Sequence of chain 8.C:
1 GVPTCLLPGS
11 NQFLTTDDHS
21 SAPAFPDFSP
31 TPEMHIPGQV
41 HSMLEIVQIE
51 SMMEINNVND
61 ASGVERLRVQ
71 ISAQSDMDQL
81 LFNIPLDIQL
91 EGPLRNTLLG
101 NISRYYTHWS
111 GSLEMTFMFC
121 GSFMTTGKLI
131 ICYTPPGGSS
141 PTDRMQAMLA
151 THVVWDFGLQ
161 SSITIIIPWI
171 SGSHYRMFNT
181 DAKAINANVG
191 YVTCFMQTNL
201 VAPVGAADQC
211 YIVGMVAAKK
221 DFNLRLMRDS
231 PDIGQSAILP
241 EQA

Binding-site contacts:
Ligand atom CM4 contacts residue PRO173 of chain 8.A at 3.7 Å (hydrophobic).
Ligand atom C6B contacts residue ILE123 of chain 8.A at 3.8 Å (hydrophobic).
Ligand atom C5B contacts residue ILE123 of chain 8.A at 3.7 Å (hydrophobic).
Ligand atom O1A contacts residue LEU226 of chain 8.A at 3.6 Å.
Ligand atom CM3 contacts residue THR101 of chain 8.A at 3.8 Å.
Ligand atom N3A contacts residue TYR151 of chain 8.A at 3.6 Å.
Ligand atom CM6 contacts residue TRP97 of chain 8.A at 3.6 Å (hydrophobic).
Ligand atom C3 contacts residue THR101 of chain 8.A at 3.8 Å.
Ligand atom N2 contacts residue TYR197 of chain 8.A at 3.4 Å.
Ligand atom F2 contacts residue SER174 of chain 8.A at 3.7 Å.
Ligand atom C2B contacts residue ILE188 of chain 8.A at 3.7 Å (hydrophobic).
Ligand atom F3 contacts residue MET150 of chain 8.A at 3.8 Å.
Ligand atom C3B contacts residue ILE188 of chain 8.A at 3.5 Å (hydrophobic).
Ligand atom F2 contacts residue VAL175 of chain 8.A at 3.2 Å.
Ligand atom N2 contacts residue PHE119 of chain 8.A at 3.5 Å.
Ligand atom F3 contacts residue SER174 of chain 8.A at 3.8 Å.
Ligand atom C3A contacts residue LEU186 of chain 8.A at 3.8 Å (hydrophobic).
Ligand atom F3 contacts residue ALA149 of chain 8.A at 3.6 Å.
Ligand atom O1B contacts residue LEU99 of chain 8.A at 3.6 Å.
Ligand atom O1 contacts residue PHE119 of chain 8.A at 3.5 Å.
Ligand atom C1B contacts residue LEU99 of chain 8.A at 3.6 Å (hydrophobic).
Ligand atom C2B contacts residue LEU99 of chain 8.A at 3.4 Å (hydrophobic).
Ligand atom F3 contacts residue PRO173 of chain 8.A at 2.6 Å.
Ligand atom F1 contacts residue LEU186 of chain 8.A at 3.1 Å.
Ligand atom F2 contacts residue ALA149 of chain 8.A at 2.5 Å.
Ligand atom N1A contacts residue LEU226 of chain 8.A at 3.6 Å.
Ligand atom CM2 contacts residue ILE188 of chain 8.A at 3.6 Å (hydrophobic).
Ligand atom CM2 contacts residue MET191 of chain 8.A at 3.4 Å (hydrophobic).
Ligand atom F3 contacts residue TYR151 of chain 8.A at 2.9 Å.
Ligand atom C3A contacts residue LEU226 of chain 8.A at 3.8 Å (hydrophobic).
Ligand atom C3C contacts residue THR121 of chain 8.A at 3.7 Å.
Ligand atom CM6 contacts residue ILE123 of chain 8.A at 3.8 Å (hydrophobic).
Ligand atom C6B contacts residue LEU99 of chain 8.A at 3.9 Å (hydrophobic).
Ligand atom O1 contacts residue TYR197 of chain 8.A at 3.3 Å.
Ligand atom O1A contacts residue LEU186 of chain 8.A at 3.7 Å.
Ligand atom C4 contacts residue THR101 of chain 8.A at 3.8 Å.
Ligand atom C2A contacts residue LEU226 of chain 8.A at 3.8 Å (hydrophobic).
Ligand atom CM4 contacts residue LEU186 of chain 8.A at 3.8 Å (hydrophobic).
Ligand atom CM2 contacts residue LEU99 of chain 8.A at 3.3 Å (hydrophobic).
Ligand atom CM4 contacts residue ALA149 of chain 8.A at 3.6 Å (hydrophobic).

This small molecule binds to this protein.
Small molecule (SMILES): Cc1cc(CCCOc2c(C)cc(-c3noc(C(F)(F)F)n3)cc2C)on1

Sequence of chain 8.A:
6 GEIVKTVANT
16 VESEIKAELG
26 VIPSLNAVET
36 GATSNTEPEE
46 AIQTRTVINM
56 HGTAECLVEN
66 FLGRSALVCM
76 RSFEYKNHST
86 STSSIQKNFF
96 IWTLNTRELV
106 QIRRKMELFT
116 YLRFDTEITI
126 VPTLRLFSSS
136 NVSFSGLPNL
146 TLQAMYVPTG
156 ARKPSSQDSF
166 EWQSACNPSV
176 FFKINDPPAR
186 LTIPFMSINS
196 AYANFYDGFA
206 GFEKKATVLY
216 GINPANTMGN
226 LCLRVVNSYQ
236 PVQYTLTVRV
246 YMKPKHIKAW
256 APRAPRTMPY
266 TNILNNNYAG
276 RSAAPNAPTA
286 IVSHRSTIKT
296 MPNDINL

Sequence of chain 9.C:
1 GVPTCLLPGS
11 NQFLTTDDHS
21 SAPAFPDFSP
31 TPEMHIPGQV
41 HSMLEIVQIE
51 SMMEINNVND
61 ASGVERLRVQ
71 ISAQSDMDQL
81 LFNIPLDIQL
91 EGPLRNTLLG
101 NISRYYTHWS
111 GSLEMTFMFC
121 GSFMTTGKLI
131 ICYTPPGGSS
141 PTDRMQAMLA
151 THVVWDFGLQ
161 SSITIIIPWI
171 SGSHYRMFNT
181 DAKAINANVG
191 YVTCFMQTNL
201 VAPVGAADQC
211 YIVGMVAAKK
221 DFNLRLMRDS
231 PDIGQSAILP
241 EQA